Sequence of chain 1.A:
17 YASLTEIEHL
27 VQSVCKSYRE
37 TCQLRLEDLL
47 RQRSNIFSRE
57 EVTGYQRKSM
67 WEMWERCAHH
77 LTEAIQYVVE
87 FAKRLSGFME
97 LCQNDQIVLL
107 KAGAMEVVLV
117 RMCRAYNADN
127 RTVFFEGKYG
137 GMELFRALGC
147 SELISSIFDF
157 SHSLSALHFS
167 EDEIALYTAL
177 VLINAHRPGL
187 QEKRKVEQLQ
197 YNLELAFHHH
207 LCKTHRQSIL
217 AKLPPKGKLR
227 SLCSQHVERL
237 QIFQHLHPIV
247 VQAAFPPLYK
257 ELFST

Binding-site contacts:
Ligand atom C31 contacts residue ARG117 of chain 1.A at 3.6 Å.
Ligand atom C09 contacts residue TRP70 of chain 1.A at 3.5 Å (hydrophobic).
Ligand atom C24 contacts residue LEU40 of chain 1.A at 3.8 Å (hydrophobic).
Ligand atom C18 contacts residue PHE130 of chain 1.A at 3.8 Å (hydrophobic).
Ligand atom C03 contacts residue ILE153 of chain 1.A at 3.8 Å (hydrophobic).
Ligand atom C02 contacts residue LEU115 of chain 1.A at 3.7 Å (hydrophobic).
Ligand atom C09 contacts residue CYS73 of chain 1.A at 3.8 Å (hydrophobic).
Ligand atom C26 contacts residue GLN39 of chain 1.A at 3.7 Å.
Ligand atom C30 contacts residue GLN39 of chain 1.A at 3.4 Å.
Ligand atom C31 contacts residue GLN39 of chain 1.A at 3.9 Å.
Ligand atom C26 contacts residue LEU40 of chain 1.A at 3.3 Å (hydrophobic).
Ligand atom N17 contacts residue PHE130 of chain 1.A at 3.0 Å (h-bond).
Ligand atom C07 contacts residue LEU144 of chain 1.A at 4.0 Å (hydrophobic).
Ligand atom C22 contacts residue PHE130 of chain 1.A at 3.9 Å (hydrophobic).
Ligand atom C25 contacts residue LEU40 of chain 1.A at 3.2 Å (hydrophobic).
Ligand atom C16 contacts residue PHE131 of chain 1.A at 3.4 Å (hydrophobic).
Ligand atom C23 contacts residue ALA121 of chain 1.A at 3.4 Å (hydrophobic).
Ligand atom O29 contacts residue ARG120 of chain 1.A at 3.0 Å (salt-bridge).
Ligand atom C01 contacts residue VAL114 of chain 1.A at 3.9 Å (hydrophobic).
Ligand atom C32 contacts residue PHE131 of chain 1.A at 3.6 Å (hydrophobic).
Ligand atom C22 contacts residue ALA121 of chain 1.A at 3.7 Å (hydrophobic).
Ligand atom N17 contacts residue PHE131 of chain 1.A at 3.7 Å.
Ligand atom C20 contacts residue PHE130 of chain 1.A at 3.5 Å (hydrophobic).
Ligand atom O28 contacts residue LEU40 of chain 1.A at 3.1 Å (h-bond).
Ligand atom O29 contacts residue ARG117 of chain 1.A at 3.4 Å (salt-bridge).
Ligand atom C09 contacts residue TYR255 of chain 1.A at 3.6 Å (hydrophobic).
Ligand atom O28 contacts residue CYS38 of chain 1.A at 3.3 Å (h-bond).
Ligand atom O19 contacts residue HIS76 of chain 1.A at 3.6 Å.
Ligand atom O28 contacts residue GLN39 of chain 1.A at 3.7 Å.
Ligand atom C30 contacts residue ARG117 of chain 1.A at 3.8 Å.
Ligand atom O28 contacts residue ARG120 of chain 1.A at 2.9 Å (salt-bridge).
Ligand atom O29 contacts residue LEU45 of chain 1.A at 3.8 Å.
Ligand atom C10 contacts residue CYS73 of chain 1.A at 3.6 Å (hydrophobic).
Ligand atom S27 contacts residue ARG120 of chain 1.A at 3.5 Å (salt-bridge).
Ligand atom C15 contacts residue PHE131 of chain 1.A at 3.9 Å (hydrophobic).
Ligand atom C33 contacts residue PHE141 of chain 1.A at 3.7 Å (hydrophobic).
Ligand atom C02 contacts residue ILE153 of chain 1.A at 4.0 Å (hydrophobic).
Ligand atom C25 contacts residue GLN39 of chain 1.A at 3.5 Å.
Ligand atom C10 contacts residue ALA74 of chain 1.A at 4.0 Å (hydrophobic).
Ligand atom C08 contacts residue TRP70 of chain 1.A at 3.4 Å (hydrophobic).

The small molecule below binds the protein below.
Small molecule (SMILES): CCCN(Cc1ccccc1)Cc1ccc(NC(=O)Cc2ccc(S(=O)(=O)CC)cc2)cc1